Binding-site contacts:
Ligand atom N1 contacts residue ILE105 of chain 1.A at 4.1 Å.
Ligand atom C27 contacts residue LEU51 of chain 1.A at 3.6 Å (hydrophobic).
Ligand atom C4 contacts residue ILE105 of chain 1.A at 4.0 Å (hydrophobic).
Ligand atom C22 contacts residue PHE42 of chain 1.A at 3.8 Å (hydrophobic).
Ligand atom C26 contacts residue LEU51 of chain 1.A at 4.0 Å (hydrophobic).
Ligand atom N5 contacts residue ILE105 of chain 1.A at 4.0 Å.
Ligand atom C2 contacts residue PRO41 of chain 1.A at 4.0 Å (hydrophobic).
Ligand atom C3 contacts residue TRP40 of chain 1.A at 4.0 Å (hydrophobic).
Ligand atom C3 contacts residue PRO41 of chain 1.A at 3.9 Å (hydrophobic).
Ligand atom C2 contacts residue MET108 of chain 1.A at 3.7 Å (hydrophobic).
Ligand atom C7 contacts residue LEU53 of chain 1.A at 3.8 Å (hydrophobic).
Ligand atom C21 contacts residue VAL46 of chain 1.A at 3.9 Å (hydrophobic).
Ligand atom C6 contacts residue LEU53 of chain 1.A at 4.1 Å (hydrophobic).
Ligand atom C26 contacts residue TRP40 of chain 1.A at 3.8 Å (hydrophobic).
Ligand atom N2 contacts residue LEU53 of chain 1.A at 3.8 Å.
Ligand atom C2 contacts residue ILE105 of chain 1.A at 4.0 Å (hydrophobic).
Ligand atom C23 contacts residue LEU51 of chain 1.A at 4.1 Å (hydrophobic).
Ligand atom C25 contacts residue LEU51 of chain 1.A at 3.9 Å (hydrophobic).
Ligand atom C7 contacts residue ASN99 of chain 1.A at 3.4 Å.
Ligand atom C22 contacts residue PRO41 of chain 1.A at 3.5 Å (hydrophobic).
Ligand atom C2 contacts residue TRP40 of chain 1.A at 3.7 Å (hydrophobic).
Ligand atom N4 contacts residue ILE105 of chain 1.A at 4.0 Å.
Ligand atom C8 contacts residue LEU53 of chain 1.A at 3.8 Å (hydrophobic).
Ligand atom C21 contacts residue ILE105 of chain 1.A at 3.9 Å (hydrophobic).
Ligand atom C1 contacts residue MET108 of chain 1.A at 4.0 Å (hydrophobic).
Ligand atom C22 contacts residue VAL46 of chain 1.A at 3.7 Å (hydrophobic).
Ligand atom CL1 contacts residue ASP104 of chain 1.A at 3.6 Å.
Ligand atom C7 contacts residue TYR98 of chain 1.A at 4.1 Å (hydrophobic).
Ligand atom N2 contacts residue ASN99 of chain 1.A at 4.0 Å.
Ligand atom C28 contacts residue LEU51 of chain 1.A at 4.1 Å (hydrophobic).
Ligand atom S1 contacts residue LEU51 of chain 1.A at 3.8 Å.
Ligand atom S1 contacts residue PRO41 of chain 1.A at 3.4 Å (h-bond).
Ligand atom C27 contacts residue PRO41 of chain 1.A at 4.0 Å (hydrophobic).
Ligand atom C9 contacts residue LEU53 of chain 1.A at 3.8 Å (hydrophobic).
Ligand atom C23 contacts residue PRO41 of chain 1.A at 4.1 Å (hydrophobic).
Ligand atom N4 contacts residue ASN99 of chain 1.A at 3.6 Å.
Ligand atom O1 contacts residue LEU53 of chain 1.A at 3.7 Å.
Ligand atom CL1 contacts residue MET108 of chain 1.A at 3.9 Å.
Ligand atom C3 contacts residue ILE105 of chain 1.A at 3.5 Å (hydrophobic).
Ligand atom N3 contacts residue ASN99 of chain 1.A at 3.1 Å (h-bond).

Sequence of chain 1.A:
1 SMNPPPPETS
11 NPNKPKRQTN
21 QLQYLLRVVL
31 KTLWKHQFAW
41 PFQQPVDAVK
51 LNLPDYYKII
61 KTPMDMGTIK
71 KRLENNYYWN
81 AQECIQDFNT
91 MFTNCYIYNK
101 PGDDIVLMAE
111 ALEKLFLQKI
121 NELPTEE

This small molecule binds to this protein.
Small molecule (SMILES): Cc1sc2c(c1C)[C@@H](c1ccc(Cl)cc1)N[C@@H](CC(=O)NCC13CC4CC(CC(C4)C1)C3)c1nnc(C)n1-2